Sequence of chain 1.B:
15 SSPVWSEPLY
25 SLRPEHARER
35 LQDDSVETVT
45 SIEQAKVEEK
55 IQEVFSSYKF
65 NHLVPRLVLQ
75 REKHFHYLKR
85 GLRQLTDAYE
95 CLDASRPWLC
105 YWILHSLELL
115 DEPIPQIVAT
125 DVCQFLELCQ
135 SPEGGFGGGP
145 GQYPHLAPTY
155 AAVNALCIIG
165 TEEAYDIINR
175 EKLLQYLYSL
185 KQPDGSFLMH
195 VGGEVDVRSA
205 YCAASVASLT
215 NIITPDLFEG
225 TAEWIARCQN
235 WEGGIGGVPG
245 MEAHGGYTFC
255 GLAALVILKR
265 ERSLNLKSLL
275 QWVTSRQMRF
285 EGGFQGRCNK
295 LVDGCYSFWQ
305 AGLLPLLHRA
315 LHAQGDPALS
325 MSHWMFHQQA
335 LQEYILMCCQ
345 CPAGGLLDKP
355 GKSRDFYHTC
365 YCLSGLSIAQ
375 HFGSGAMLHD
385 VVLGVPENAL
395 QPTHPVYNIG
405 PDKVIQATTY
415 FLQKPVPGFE

Binding-site contacts:
Ligand atom C8 contacts residue TYR361 of chain 1.B at 4.0 Å (hydrophobic).
Ligand atom C22 contacts residue TRP106 of chain 1.B at 3.5 Å (hydrophobic).
Ligand atom CL1 contacts residue FPP1 of chain 1.E at 3.7 Å.
Ligand atom C2 contacts residue CYS299 of chain 1.B at 3.8 Å (hydrophobic).
Ligand atom C2 contacts residue TYR300 of chain 1.B at 3.4 Å (hydrophobic).
Ligand atom C23 contacts residue TYR361 of chain 1.B at 3.5 Å (hydrophobic).
Ligand atom C24 contacts residue TRP106 of chain 1.B at 3.5 Å (hydrophobic).
Ligand atom C3 contacts residue HIS362 of chain 1.B at 3.6 Å.
Ligand atom CL1 contacts residue ARG202 of chain 1.B at 3.9 Å.
Ligand atom C20 contacts residue LEU96 of chain 1.B at 4.0 Å (hydrophobic).
Ligand atom O1 contacts residue ASP359 of chain 1.B at 3.8 Å.
Ligand atom CL2 contacts residue TYR361 of chain 1.B at 3.8 Å.
Ligand atom CL2 contacts residue TRP106 of chain 1.B at 4.0 Å.
Ligand atom C25 contacts residue TRP102 of chain 1.B at 3.8 Å (hydrophobic).
Ligand atom C8 contacts residue FPP1 of chain 1.E at 3.7 Å.
Ligand atom C25 contacts residue TRP106 of chain 1.B at 3.9 Å (hydrophobic).
Ligand atom C7 contacts residue TYR361 of chain 1.B at 3.6 Å (hydrophobic).
Ligand atom C27 contacts residue LEU96 of chain 1.B at 3.9 Å (hydrophobic).
Ligand atom C26 contacts residue TRP106 of chain 1.B at 3.9 Å (hydrophobic).
Ligand atom N2 contacts residue CYS299 of chain 1.B at 3.4 Å (h-bond).
Ligand atom C9 contacts residue FPP1 of chain 1.E at 4.0 Å.
Ligand atom C18 contacts residue ASP359 of chain 1.B at 3.5 Å.
Ligand atom O1 contacts residue LEU96 of chain 1.B at 3.6 Å.
Ligand atom C2 contacts residue ZN1 of chain 1.D at 3.1 Å.
Ligand atom C20 contacts residue TRP106 of chain 1.B at 3.8 Å (hydrophobic).
Ligand atom CL1 contacts residue TYR166 of chain 1.A at 3.8 Å.
Ligand atom C1 contacts residue TYR300 of chain 1.B at 4.0 Å (hydrophobic).
Ligand atom C27 contacts residue TRP106 of chain 1.B at 3.7 Å (hydrophobic).
Ligand atom N2 contacts residue TYR361 of chain 1.B at 3.7 Å.
Ligand atom C3 contacts residue ZN1 of chain 1.D at 3.1 Å.
Ligand atom C20 contacts residue TYR361 of chain 1.B at 3.9 Å (hydrophobic).
Ligand atom C2 contacts residue ASP297 of chain 1.B at 3.3 Å.
Ligand atom C23 contacts residue TRP106 of chain 1.B at 3.6 Å (hydrophobic).
Ligand atom C3 contacts residue TYR361 of chain 1.B at 3.4 Å (hydrophobic).
Ligand atom C1 contacts residue FPP1 of chain 1.E at 3.0 Å.
Ligand atom N2 contacts residue ZN1 of chain 1.D at 2.1 Å.
Ligand atom N2 contacts residue HIS362 of chain 1.B at 3.4 Å (h-bond).
Ligand atom N2 contacts residue ASP297 of chain 1.B at 3.0 Å (salt-bridge).
Ligand atom C7 contacts residue FPP1 of chain 1.E at 4.0 Å.
Ligand atom C26 contacts residue SER99 of chain 1.B at 3.8 Å.

This small molecule binds to this protein.
Small molecule (SMILES): Cn1cncc1[C@@](N)(c1ccc(Cl)cc1)c1ccc2c(c1)c(-c1cccc(Cl)c1)cc(=O)n2C

Sequence of chain 1.A:
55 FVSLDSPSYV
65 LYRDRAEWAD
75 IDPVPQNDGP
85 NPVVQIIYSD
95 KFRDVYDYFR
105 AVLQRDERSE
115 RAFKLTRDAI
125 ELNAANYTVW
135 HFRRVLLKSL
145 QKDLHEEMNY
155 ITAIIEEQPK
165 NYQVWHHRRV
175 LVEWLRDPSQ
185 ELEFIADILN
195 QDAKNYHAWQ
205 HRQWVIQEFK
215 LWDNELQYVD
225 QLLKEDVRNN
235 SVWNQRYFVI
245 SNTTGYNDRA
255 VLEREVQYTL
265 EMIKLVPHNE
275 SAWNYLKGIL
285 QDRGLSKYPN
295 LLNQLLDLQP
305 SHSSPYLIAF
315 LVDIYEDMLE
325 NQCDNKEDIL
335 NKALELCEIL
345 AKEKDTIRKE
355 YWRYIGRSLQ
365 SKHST